A small-molecule ligand and the protein it binds are described below.
Small molecule (SMILES): CC(=O)N[C@@H]1[C@@H](O)[C@H](O)[C@@H](CO)O[C@H]1O

Sequence of chain 1.A:
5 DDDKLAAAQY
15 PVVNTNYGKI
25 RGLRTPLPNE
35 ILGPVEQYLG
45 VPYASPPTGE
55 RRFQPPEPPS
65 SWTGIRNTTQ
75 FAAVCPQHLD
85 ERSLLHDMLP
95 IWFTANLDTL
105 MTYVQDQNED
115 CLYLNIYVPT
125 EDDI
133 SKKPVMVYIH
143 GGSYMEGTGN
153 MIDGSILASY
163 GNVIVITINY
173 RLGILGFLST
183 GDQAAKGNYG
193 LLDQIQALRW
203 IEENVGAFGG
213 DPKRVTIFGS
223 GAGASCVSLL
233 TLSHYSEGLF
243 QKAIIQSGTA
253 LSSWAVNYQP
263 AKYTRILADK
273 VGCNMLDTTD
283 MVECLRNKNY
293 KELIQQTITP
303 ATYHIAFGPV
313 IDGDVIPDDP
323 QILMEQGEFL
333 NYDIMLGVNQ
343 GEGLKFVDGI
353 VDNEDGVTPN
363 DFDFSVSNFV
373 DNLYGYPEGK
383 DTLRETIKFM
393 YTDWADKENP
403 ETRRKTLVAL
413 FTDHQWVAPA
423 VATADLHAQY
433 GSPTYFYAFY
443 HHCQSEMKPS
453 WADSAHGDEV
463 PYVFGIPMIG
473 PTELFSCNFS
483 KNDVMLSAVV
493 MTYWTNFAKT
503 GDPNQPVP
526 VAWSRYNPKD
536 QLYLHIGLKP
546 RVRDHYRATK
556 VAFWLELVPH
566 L

Binding-site contacts:
Ligand atom C7 contacts residue ASN480 of chain 1.A at 4.0 Å.
Ligand atom C4 contacts residue ASN480 of chain 1.A at 4.0 Å.
Ligand atom N2 contacts residue ASN480 of chain 1.A at 3.2 Å (h-bond).
Ligand atom N2 contacts residue GLU475 of chain 1.A at 4.0 Å.
Ligand atom C8 contacts residue CYS479 of chain 1.A at 4.0 Å (hydrophobic).
Ligand atom C7 contacts residue SER447 of chain 1.A at 4.3 Å.
Ligand atom O7 contacts residue ASN480 of chain 1.A at 4.4 Å.
Ligand atom O7 contacts residue GLU448 of chain 1.A at 3.0 Å (salt-bridge).
Ligand atom C8 contacts residue SER478 of chain 1.A at 3.7 Å.
Ligand atom C6 contacts residue ASN480 of chain 1.A at 4.3 Å.
Ligand atom C5 contacts residue ASN480 of chain 1.A at 3.2 Å.
Ligand atom C1 contacts residue ASN480 of chain 1.A at 1.4 Å.
Ligand atom O7 contacts residue GLN446 of chain 1.A at 3.6 Å (h-bond).
Ligand atom C7 contacts residue CYS479 of chain 1.A at 4.4 Å (hydrophobic).
Ligand atom N2 contacts residue GLU448 of chain 1.A at 3.5 Å (salt-bridge).
Ligand atom C7 contacts residue GLU448 of chain 1.A at 3.7 Å.
Ligand atom O5 contacts residue ASN480 of chain 1.A at 2.3 Å (h-bond).
Ligand atom C7 contacts residue GLN446 of chain 1.A at 4.4 Å.
Ligand atom C3 contacts residue ASN480 of chain 1.A at 3.7 Å.
Ligand atom C2 contacts residue ASN480 of chain 1.A at 2.8 Å.
Ligand atom O6 contacts residue ASN480 of chain 1.A at 3.9 Å.
Ligand atom C3 contacts residue GLU448 of chain 1.A at 3.8 Å.
Ligand atom O3 contacts residue GLU448 of chain 1.A at 2.7 Å (salt-bridge).
Ligand atom C2 contacts residue GLU448 of chain 1.A at 4.1 Å.
Ligand atom C3 contacts residue GLU475 of chain 1.A at 4.3 Å.
Ligand atom O5 contacts residue GLN446 of chain 1.A at 4.2 Å.
Ligand atom O7 contacts residue SER447 of chain 1.A at 3.3 Å.
Ligand atom C8 contacts residue GLU448 of chain 1.A at 3.9 Å.